Sequence of chain 1.A:
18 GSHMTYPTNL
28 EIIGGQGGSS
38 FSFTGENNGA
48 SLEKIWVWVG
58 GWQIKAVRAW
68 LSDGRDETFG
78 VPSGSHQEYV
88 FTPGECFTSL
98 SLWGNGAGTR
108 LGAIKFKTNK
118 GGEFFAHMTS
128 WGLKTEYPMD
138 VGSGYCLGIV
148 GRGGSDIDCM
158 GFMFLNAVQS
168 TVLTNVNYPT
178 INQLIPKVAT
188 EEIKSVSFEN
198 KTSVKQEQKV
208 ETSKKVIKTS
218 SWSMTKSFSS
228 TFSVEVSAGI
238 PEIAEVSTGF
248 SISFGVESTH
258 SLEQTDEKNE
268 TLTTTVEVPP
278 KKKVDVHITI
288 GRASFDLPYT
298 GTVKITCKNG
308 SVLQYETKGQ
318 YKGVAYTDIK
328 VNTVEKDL

Binding-site contacts:
Ligand atom O4 contacts residue ASP155 of chain 1.A at 2.5 Å (salt-bridge).
Ligand atom O6 contacts residue SER152 of chain 1.A at 3.2 Å (h-bond).
Ligand atom C4 contacts residue GLY34 of chain 1.A at 4.4 Å.
Ligand atom O3 contacts residue SER152 of chain 1.A at 4.5 Å.
Ligand atom C6 contacts residue ASP153 of chain 1.A at 3.6 Å.
Ligand atom C4 contacts residue GLY35 of chain 1.A at 3.5 Å.
Ligand atom O6 contacts residue ASP155 of chain 1.A at 2.6 Å (salt-bridge).
Ligand atom O3 contacts residue GLY35 of chain 1.A at 2.8 Å (h-bond).
Ligand atom O5 contacts residue ASP153 of chain 1.A at 4.5 Å.
Ligand atom C5 contacts residue ARG107 of chain 1.A at 4.1 Å.
Ligand atom C6 contacts residue ARG107 of chain 1.A at 3.6 Å.
Ligand atom C5 contacts residue ASP155 of chain 1.A at 4.0 Å.
Ligand atom C5 contacts residue SER152 of chain 1.A at 4.0 Å.
Ligand atom O2 contacts residue GLY151 of chain 1.A at 3.6 Å.
Ligand atom O3 contacts residue GLY34 of chain 1.A at 3.9 Å.
Ligand atom O2 contacts residue SER152 of chain 1.A at 4.3 Å.
Ligand atom O5 contacts residue SER152 of chain 1.A at 3.0 Å (h-bond).
Ligand atom O4 contacts residue ARG107 of chain 1.A at 4.3 Å.
Ligand atom C2 contacts residue SER152 of chain 1.A at 3.7 Å.
Ligand atom O1 contacts residue SER152 of chain 1.A at 2.9 Å (h-bond).
Ligand atom C6 contacts residue ASP155 of chain 1.A at 3.5 Å.
Ligand atom O2 contacts residue ARG107 of chain 1.A at 4.2 Å.
Ligand atom O6 contacts residue GLY150 of chain 1.A at 4.3 Å.
Ligand atom O4 contacts residue GLY34 of chain 1.A at 3.7 Å.
Ligand atom O6 contacts residue ARG107 of chain 1.A at 4.3 Å.
Ligand atom C4 contacts residue ASP155 of chain 1.A at 3.3 Å.
Ligand atom O4 contacts residue GLY35 of chain 1.A at 3.4 Å (h-bond).
Ligand atom C3 contacts residue SER152 of chain 1.A at 3.6 Å.
Ligand atom C1 contacts residue SER152 of chain 1.A at 3.9 Å.
Ligand atom O6 contacts residue GLY151 of chain 1.A at 3.4 Å (h-bond).
Ligand atom C3 contacts residue GLY35 of chain 1.A at 3.7 Å.
Ligand atom O5 contacts residue GLY151 of chain 1.A at 3.9 Å.
Ligand atom O6 contacts residue ASP153 of chain 1.A at 2.8 Å (salt-bridge).
Ligand atom C6 contacts residue SER152 of chain 1.A at 3.8 Å.
Ligand atom O2 contacts residue GLY35 of chain 1.A at 3.8 Å.

A small-molecule ligand and the protein it binds are described below.
Small molecule (SMILES): OC[C@H]1O[C@H](O[C@@H]2[C@H](O)[C@@H](O)O[C@H](CO)[C@H]2O)[C@@H](O)[C@@H](O)[C@@H]1O